Sequence of chain 1.B:
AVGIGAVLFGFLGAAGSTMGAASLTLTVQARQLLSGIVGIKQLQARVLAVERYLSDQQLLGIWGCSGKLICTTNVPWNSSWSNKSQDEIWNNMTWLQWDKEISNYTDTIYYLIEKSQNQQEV

A protein and the small-molecule ligand that binds it are described below.
Small molecule (SMILES): CC(=O)N[C@@H]1[C@@H](O)[C@H](O)[C@@H](CO)O[C@H]1O

Binding-site contacts:
Ligand atom C5 contacts residue ASN126 of chain 1.B at 3.6 Å.
Ligand atom C8 contacts residue LYS122 of chain 1.B at 3.6 Å.
Ligand atom C4 contacts residue ASN126 of chain 1.B at 4.2 Å.
Ligand atom C8 contacts residue GLU123 of chain 1.B at 3.9 Å.
Ligand atom C7 contacts residue ASN126 of chain 1.B at 4.0 Å.
Ligand atom O6 contacts residue ASN126 of chain 1.B at 4.2 Å.
Ligand atom C2 contacts residue ASN126 of chain 1.B at 2.5 Å.
Ligand atom O5 contacts residue ASN126 of chain 1.B at 2.3 Å (h-bond).
Ligand atom N2 contacts residue ASN126 of chain 1.B at 3.0 Å (h-bond).
Ligand atom C1 contacts residue ASN126 of chain 1.B at 1.4 Å.
Ligand atom C3 contacts residue ASN126 of chain 1.B at 3.8 Å.